The protein below binds the small molecule below.
Small molecule (SMILES): CCNC(=O)[C@H]1O[C@@H](n2cnc3c(N)ncnc32)[C@H](O)[C@@H]1O

Sequence of chain 1.A:
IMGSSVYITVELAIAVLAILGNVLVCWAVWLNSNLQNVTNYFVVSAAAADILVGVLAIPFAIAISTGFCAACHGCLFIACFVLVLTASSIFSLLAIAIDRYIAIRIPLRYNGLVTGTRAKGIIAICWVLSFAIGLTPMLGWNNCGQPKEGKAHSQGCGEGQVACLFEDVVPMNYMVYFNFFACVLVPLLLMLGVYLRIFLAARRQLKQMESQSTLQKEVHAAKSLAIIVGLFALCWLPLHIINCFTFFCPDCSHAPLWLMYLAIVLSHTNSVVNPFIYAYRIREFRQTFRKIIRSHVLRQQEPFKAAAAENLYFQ

Binding-site contacts:
Ligand atom N7 contacts residue ASN253 of chain 1.A at 3.2 Å (h-bond).
Ligand atom N5' contacts residue TRP246 of chain 1.A at 3.8 Å.
Ligand atom C4 contacts residue PHE168 of chain 1.A at 3.4 Å (hydrophobic).
Ligand atom C8 contacts residue MET177 of chain 1.A at 3.8 Å (hydrophobic).
Ligand atom O4' contacts residue LEU85 of chain 1.A at 3.7 Å.
Ligand atom N7 contacts residue LEU249 of chain 1.A at 3.8 Å.
Ligand atom O3' contacts residue HIS278 of chain 1.A at 3.4 Å (h-bond).
Ligand atom N5' contacts residue THR88 of chain 1.A at 2.9 Å (h-bond).
Ligand atom C3' contacts residue LEU249 of chain 1.A at 3.7 Å (hydrophobic).
Ligand atom N9 contacts residue PHE168 of chain 1.A at 3.5 Å.
Ligand atom O5' contacts residue TRP246 of chain 1.A at 3.8 Å.
Ligand atom C5' contacts residue LEU85 of chain 1.A at 3.8 Å (hydrophobic).
Ligand atom C51 contacts residue THR88 of chain 1.A at 3.4 Å.
Ligand atom O2' contacts residue HIS278 of chain 1.A at 3.1 Å (h-bond).
Ligand atom C52 contacts residue THR88 of chain 1.A at 3.3 Å.
Ligand atom C2 contacts residue ILE274 of chain 1.A at 3.7 Å (hydrophobic).
Ligand atom C5 contacts residue PHE168 of chain 1.A at 3.4 Å (hydrophobic).
Ligand atom N6 contacts residue GLU169 of chain 1.A at 3.1 Å (salt-bridge).
Ligand atom C52 contacts residue ASN181 of chain 1.A at 3.5 Å.
Ligand atom C8 contacts residue PHE168 of chain 1.A at 3.7 Å (hydrophobic).
Ligand atom O3' contacts residue SER277 of chain 1.A at 2.9 Å (h-bond).
Ligand atom N5' contacts residue LEU85 of chain 1.A at 3.6 Å.
Ligand atom N6 contacts residue ASN253 of chain 1.A at 3.0 Å (h-bond).
Ligand atom O2' contacts residue VAL84 of chain 1.A at 3.5 Å.
Ligand atom N3 contacts residue PHE168 of chain 1.A at 3.4 Å.
Ligand atom O5' contacts residue HIS250 of chain 1.A at 3.3 Å (h-bond).
Ligand atom N6 contacts residue MET270 of chain 1.A at 3.4 Å.
Ligand atom C51 contacts residue TRP246 of chain 1.A at 3.7 Å (hydrophobic).
Ligand atom C6 contacts residue PHE168 of chain 1.A at 3.5 Å (hydrophobic).
Ligand atom C5' contacts residue TRP246 of chain 1.A at 3.7 Å (hydrophobic).
Ligand atom N1 contacts residue PHE168 of chain 1.A at 3.6 Å.
Ligand atom C2 contacts residue PHE168 of chain 1.A at 3.5 Å (hydrophobic).
Ligand atom C51 contacts residue ASN181 of chain 1.A at 3.5 Å.
Ligand atom C8 contacts residue LEU249 of chain 1.A at 3.6 Å (hydrophobic).
Ligand atom N7 contacts residue PHE168 of chain 1.A at 3.5 Å.
Ligand atom C5' contacts residue THR88 of chain 1.A at 3.9 Å.
Ligand atom C1' contacts residue PHE168 of chain 1.A at 3.8 Å (hydrophobic).
Ligand atom O3' contacts residue TRP246 of chain 1.A at 3.6 Å.
Ligand atom C3' contacts residue SER277 of chain 1.A at 3.7 Å.
Ligand atom C52 contacts residue LEU85 of chain 1.A at 3.6 Å (hydrophobic).